Binding-site contacts:
Ligand atom C25 contacts residue VAL59 of chain 1.A at 4.2 Å (hydrophobic).
Ligand atom C15 contacts residue CLR1 of chain 1.J at 4.1 Å.
Ligand atom C5 contacts residue CLR1 of chain 1.J at 4.5 Å.
Ligand atom C24 contacts residue VAL56 of chain 1.A at 4.1 Å (hydrophobic).
Ligand atom C25 contacts residue GLY55 of chain 1.A at 4.5 Å.
Ligand atom C22 contacts residue GLY55 of chain 1.A at 3.9 Å.
Ligand atom C6 contacts residue LEU51 of chain 1.A at 4.4 Å (hydrophobic).
Ligand atom C24 contacts residue GLY55 of chain 1.A at 4.0 Å.
Ligand atom C14 contacts residue CLR1 of chain 1.J at 4.2 Å.
Ligand atom C23 contacts residue VAL56 of chain 1.A at 3.6 Å (hydrophobic).
Ligand atom C6 contacts residue CLR1 of chain 1.J at 3.6 Å.
Ligand atom C7 contacts residue CLR1 of chain 1.J at 3.7 Å.
Ligand atom C5 contacts residue LEU51 of chain 1.A at 4.4 Å (hydrophobic).
Ligand atom C26 contacts residue VAL59 of chain 1.A at 3.8 Å (hydrophobic).
Ligand atom C24 contacts residue VAL59 of chain 1.A at 3.8 Å (hydrophobic).
Ligand atom C25 contacts residue VAL56 of chain 1.A at 3.8 Å (hydrophobic).
Ligand atom C18 contacts residue VAL52 of chain 1.A at 4.0 Å (hydrophobic).
Ligand atom C23 contacts residue GLY55 of chain 1.A at 3.6 Å.
Ligand atom C19 contacts residue LEU51 of chain 1.A at 3.9 Å (hydrophobic).
Ligand atom C15 contacts residue ILE103 of chain 1.A at 4.3 Å (hydrophobic).
Ligand atom C23 contacts residue VAL52 of chain 1.A at 4.4 Å (hydrophobic).
Ligand atom C16 contacts residue CLR1 of chain 1.J at 4.2 Å.
Ligand atom C27 contacts residue VAL56 of chain 1.A at 4.3 Å (hydrophobic).
Ligand atom C19 contacts residue ILE48 of chain 1.A at 3.7 Å (hydrophobic).
Ligand atom C18 contacts residue LEU51 of chain 1.A at 3.7 Å (hydrophobic).
Ligand atom C6 contacts residue ALA107 of chain 1.A at 4.0 Å (hydrophobic).
Ligand atom C26 contacts residue VAL56 of chain 1.A at 4.3 Å (hydrophobic).

The small molecule below binds the protein below.
Small molecule (SMILES): CC(C)CCC[C@@H](C)[C@H]1CC[C@H]2[C@@H]3CC=C4C[C@@H](O)CC[C@]4(C)[C@H]3CC[C@]12C

Sequence of chain 1.A:
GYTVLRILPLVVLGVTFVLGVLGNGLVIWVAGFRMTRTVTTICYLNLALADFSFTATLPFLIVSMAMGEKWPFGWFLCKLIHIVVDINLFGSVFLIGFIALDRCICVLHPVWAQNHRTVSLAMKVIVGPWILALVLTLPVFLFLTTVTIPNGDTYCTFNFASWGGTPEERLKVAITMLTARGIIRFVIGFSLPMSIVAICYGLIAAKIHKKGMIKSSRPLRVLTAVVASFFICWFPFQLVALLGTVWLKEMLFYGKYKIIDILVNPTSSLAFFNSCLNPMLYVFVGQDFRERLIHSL